A protein and the small-molecule ligand that binds it are described below.
Small molecule (SMILES): CC(=O)N[C@@H]1[C@@H](O)[C@H](O)[C@@H](CO)O[C@H]1O

Binding-site contacts:
Ligand atom N2 contacts residue ASN346 of chain 1.A at 3.1 Å (h-bond).
Ligand atom C5 contacts residue ASN346 of chain 1.A at 3.6 Å.
Ligand atom O7 contacts residue LYS337 of chain 1.A at 1.3 Å (salt-bridge).
Ligand atom O5 contacts residue ASN335 of chain 1.A at 3.5 Å (h-bond).
Ligand atom C4 contacts residue ASN335 of chain 1.A at 4.2 Å.
Ligand atom O7 contacts residue ASN346 of chain 1.A at 3.4 Å (h-bond).
Ligand atom C5 contacts residue ASN335 of chain 1.A at 3.9 Å.
Ligand atom C7 contacts residue LYS337 of chain 1.A at 2.0 Å.
Ligand atom O6 contacts residue ASN335 of chain 1.A at 2.5 Å (h-bond).
Ligand atom C2 contacts residue LYS337 of chain 1.A at 4.1 Å.
Ligand atom C8 contacts residue LYS337 of chain 1.A at 2.4 Å.
Ligand atom C7 contacts residue GLN328 of chain 1.A at 3.7 Å.
Ligand atom C3 contacts residue GLN328 of chain 1.A at 4.4 Å.
Ligand atom C2 contacts residue GLN328 of chain 1.A at 3.7 Å.
Ligand atom C3 contacts residue ASN346 of chain 1.A at 3.8 Å.
Ligand atom C1 contacts residue ASN346 of chain 1.A at 1.4 Å.
Ligand atom C2 contacts residue ASN346 of chain 1.A at 2.5 Å.
Ligand atom N2 contacts residue LYS337 of chain 1.A at 3.3 Å (salt-bridge).
Ligand atom O3 contacts residue GLN328 of chain 1.A at 4.0 Å.
Ligand atom O7 contacts residue GLN328 of chain 1.A at 2.8 Å (h-bond).
Ligand atom C4 contacts residue ASN346 of chain 1.A at 4.1 Å.
Ligand atom C6 contacts residue ASN335 of chain 1.A at 3.5 Å.
Ligand atom C6 contacts residue ASN346 of chain 1.A at 4.3 Å.
Ligand atom O5 contacts residue ASN346 of chain 1.A at 2.3 Å (h-bond).
Ligand atom C7 contacts residue ASN346 of chain 1.A at 3.5 Å.
Ligand atom N2 contacts residue GLN328 of chain 1.A at 4.1 Å.

Sequence of chain 1.A:
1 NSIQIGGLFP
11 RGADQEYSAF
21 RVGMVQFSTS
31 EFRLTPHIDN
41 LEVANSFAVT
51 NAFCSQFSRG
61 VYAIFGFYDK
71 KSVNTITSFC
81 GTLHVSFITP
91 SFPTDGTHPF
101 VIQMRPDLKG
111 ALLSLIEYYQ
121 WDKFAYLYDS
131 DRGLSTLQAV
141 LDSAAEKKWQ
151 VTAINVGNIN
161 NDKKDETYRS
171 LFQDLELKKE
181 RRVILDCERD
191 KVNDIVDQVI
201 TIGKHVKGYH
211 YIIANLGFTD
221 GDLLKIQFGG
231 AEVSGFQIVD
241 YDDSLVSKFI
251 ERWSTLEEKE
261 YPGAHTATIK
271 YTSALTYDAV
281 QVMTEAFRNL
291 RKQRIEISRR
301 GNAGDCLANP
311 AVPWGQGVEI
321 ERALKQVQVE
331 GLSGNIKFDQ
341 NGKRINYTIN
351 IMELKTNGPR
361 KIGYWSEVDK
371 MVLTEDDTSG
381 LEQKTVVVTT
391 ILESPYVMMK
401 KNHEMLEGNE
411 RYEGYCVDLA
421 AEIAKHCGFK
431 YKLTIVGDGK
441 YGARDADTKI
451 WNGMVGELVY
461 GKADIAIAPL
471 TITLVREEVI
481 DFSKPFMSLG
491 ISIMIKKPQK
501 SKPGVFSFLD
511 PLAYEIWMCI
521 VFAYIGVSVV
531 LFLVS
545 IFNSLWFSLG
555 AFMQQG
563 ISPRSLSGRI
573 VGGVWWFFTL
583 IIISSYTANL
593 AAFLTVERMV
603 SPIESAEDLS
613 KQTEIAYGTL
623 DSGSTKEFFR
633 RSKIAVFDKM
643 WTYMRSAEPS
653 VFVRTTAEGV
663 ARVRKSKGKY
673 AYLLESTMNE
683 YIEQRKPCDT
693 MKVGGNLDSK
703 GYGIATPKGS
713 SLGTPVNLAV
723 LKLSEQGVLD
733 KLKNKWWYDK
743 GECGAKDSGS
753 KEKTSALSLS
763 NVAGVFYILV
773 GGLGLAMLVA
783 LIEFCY